Binding-site contacts:
Ligand atom N contacts residue TYR216 of chain 1.A at 3.4 Å.
Ligand atom C10 contacts residue THR192 of chain 1.A at 3.4 Å.
Ligand atom C2 contacts residue THR90 of chain 1.A at 3.7 Å.
Ligand atom C1 contacts residue THR90 of chain 1.A at 3.5 Å.
Ligand atom O3 contacts residue GOL1 of chain 1.C at 3.7 Å.
Ligand atom C10 contacts residue SER193 of chain 1.A at 3.5 Å.
Ligand atom O contacts residue THR90 of chain 1.A at 2.7 Å (h-bond).
Ligand atom P contacts residue GOL1 of chain 1.C at 3.8 Å.
Ligand atom C11 contacts residue PRO88 of chain 1.A at 3.3 Å (hydrophobic).
Ligand atom C11 contacts residue TYR61 of chain 1.A at 3.5 Å (hydrophobic).
Ligand atom C1 contacts residue PRO88 of chain 1.A at 3.8 Å (hydrophobic).
Ligand atom C9 contacts residue GLU13 of chain 1.A at 3.5 Å.
Ligand atom C3 contacts residue GLU190 of chain 1.A at 3.9 Å.
Ligand atom O6 contacts residue GOL1 of chain 1.C at 2.6 Å (h-bond).
Ligand atom C10 contacts residue TYR216 of chain 1.A at 3.1 Å (hydrophobic).
Ligand atom N contacts residue GLU190 of chain 1.A at 2.9 Å (salt-bridge).
Ligand atom O contacts residue PRO88 of chain 1.A at 3.4 Å (h-bond).
Ligand atom O5 contacts residue GLY140 of chain 1.A at 3.2 Å.
Ligand atom O contacts residue ARG95 of chain 1.A at 2.8 Å (salt-bridge).
Ligand atom O contacts residue LEU89 of chain 1.A at 3.4 Å.
Ligand atom C2 contacts residue ARG95 of chain 1.A at 3.5 Å.
Ligand atom O5 contacts residue SER141 of chain 1.A at 2.7 Å (h-bond).
Ligand atom C6 contacts residue GOL1 of chain 1.C at 3.9 Å.
Ligand atom N contacts residue PRO88 of chain 1.A at 2.9 Å (h-bond).
Ligand atom C5 contacts residue GLU190 of chain 1.A at 3.7 Å.
Ligand atom N1 contacts residue GLU190 of chain 1.A at 3.8 Å.
Ligand atom C10 contacts residue GLU190 of chain 1.A at 3.4 Å.
Ligand atom C6 contacts residue GLU190 of chain 1.A at 3.6 Å.
Ligand atom N contacts residue THR90 of chain 1.A at 2.7 Å (h-bond).
Ligand atom O2 contacts residue GLU190 of chain 1.A at 3.7 Å.
Ligand atom C2 contacts residue TYR61 of chain 1.A at 3.9 Å (hydrophobic).
Ligand atom N1 contacts residue GOL1 of chain 1.C at 3.7 Å.
Ligand atom C7 contacts residue GLU190 of chain 1.A at 3.5 Å.
Ligand atom C4 contacts residue GOL1 of chain 1.C at 3.7 Å.
Ligand atom C5 contacts residue GOL1 of chain 1.C at 3.6 Å.
Ligand atom O4 contacts residue SER141 of chain 1.A at 2.7 Å (h-bond).
Ligand atom P contacts residue SER141 of chain 1.A at 3.4 Å.
Ligand atom C1 contacts residue GLU190 of chain 1.A at 3.8 Å.
Ligand atom O1 contacts residue ARG95 of chain 1.A at 2.9 Å (salt-bridge).
Ligand atom O1 contacts residue TYR61 of chain 1.A at 3.4 Å.

A protein and the small-molecule ligand that binds it are described below.
Small molecule (SMILES): CC(C)(C)c1onc(OCP(=O)(O)O)c1C[C@H](N)C(=O)O

Sequence of chain 1.A:
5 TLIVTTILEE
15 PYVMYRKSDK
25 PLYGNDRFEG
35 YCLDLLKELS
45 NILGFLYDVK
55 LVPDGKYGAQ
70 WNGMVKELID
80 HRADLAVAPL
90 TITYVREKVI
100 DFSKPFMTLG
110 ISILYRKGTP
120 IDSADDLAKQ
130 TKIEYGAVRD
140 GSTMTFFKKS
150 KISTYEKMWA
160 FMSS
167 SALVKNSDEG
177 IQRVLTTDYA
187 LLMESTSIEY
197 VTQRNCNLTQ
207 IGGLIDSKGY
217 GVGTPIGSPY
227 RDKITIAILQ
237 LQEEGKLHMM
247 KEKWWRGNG